Binding-site contacts:
Ligand atom C1 contacts residue ZN1 of chain 2.YA at 2.7 Å.
Ligand atom P contacts residue ASN29 of chain 2.P at 3.7 Å.
Ligand atom O2 contacts residue ZN1 of chain 2.YA at 2.2 Å.
Ligand atom N2 contacts residue HIS141 of chain 2.P at 4.0 Å.
Ligand atom N2 contacts residue ASN32 of chain 2.P at 3.7 Å.
Ligand atom O1 contacts residue ASN32 of chain 2.P at 3.8 Å.
Ligand atom O2 contacts residue HIS212 of chain 2.P at 3.0 Å (h-bond).
Ligand atom C1 contacts residue GLY31 of chain 2.P at 3.8 Å.
Ligand atom O2P contacts residue GLY31 of chain 2.P at 3.5 Å (h-bond).
Ligand atom O4P contacts residue SER116 of chain 2.P at 2.9 Å (h-bond).
Ligand atom O1P contacts residue SER116 of chain 2.P at 3.7 Å.
Ligand atom O2 contacts residue HIS141 of chain 2.P at 3.2 Å (h-bond).
Ligand atom C1 contacts residue HIS141 of chain 2.P at 3.9 Å.
Ligand atom O3P contacts residue SER75 of chain 2.P at 3.9 Å.
Ligand atom O2P contacts residue SER116 of chain 2.P at 4.0 Å.
Ligand atom O4P contacts residue THR115 of chain 2.P at 3.8 Å.
Ligand atom O1P contacts residue ASN32 of chain 2.P at 3.4 Å (h-bond).
Ligand atom O4P contacts residue SER75 of chain 2.P at 3.3 Å (h-bond).
Ligand atom N2 contacts residue ZN1 of chain 2.YA at 2.8 Å.
Ligand atom O1 contacts residue GLY31 of chain 2.P at 2.8 Å (h-bond).
Ligand atom O1P contacts residue ASN29 of chain 2.P at 3.8 Å.
Ligand atom O1 contacts residue ZN1 of chain 2.YA at 2.1 Å.
Ligand atom O2 contacts residue GLU117 of chain 2.P at 2.6 Å (salt-bridge).
Ligand atom O1 contacts residue HIS143 of chain 2.P at 3.1 Å (h-bond).
Ligand atom O3P contacts residue GLY74 of chain 2.P at 3.8 Å.
Ligand atom O1 contacts residue GLY30 of chain 2.P at 3.7 Å.
Ligand atom N2 contacts residue GLU117 of chain 2.P at 3.1 Å (salt-bridge).
Ligand atom P contacts residue ASN32 of chain 2.P at 3.8 Å.
Ligand atom O4P contacts residue GLY76 of chain 2.P at 3.5 Å (h-bond).
Ligand atom C1 contacts residue ASN32 of chain 2.P at 3.5 Å.
Ligand atom C2 contacts residue ASN29 of chain 2.P at 3.4 Å.
Ligand atom N2 contacts residue HIS212 of chain 2.P at 4.0 Å.
Ligand atom O3P contacts residue GLY76 of chain 2.P at 2.9 Å (h-bond).
Ligand atom C2 contacts residue ASN32 of chain 2.P at 3.7 Å.
Ligand atom O1 contacts residue HIS141 of chain 2.P at 3.3 Å (h-bond).
Ligand atom O3P contacts residue ASN29 of chain 2.P at 2.8 Å (h-bond).
Ligand atom O2P contacts residue ASN32 of chain 2.P at 2.7 Å (h-bond).
Ligand atom P contacts residue GLY76 of chain 2.P at 3.8 Å.
Ligand atom P contacts residue THR115 of chain 2.P at 3.7 Å.
Ligand atom O2P contacts residue THR115 of chain 2.P at 2.3 Å (h-bond).

Sequence of chain 2.P:
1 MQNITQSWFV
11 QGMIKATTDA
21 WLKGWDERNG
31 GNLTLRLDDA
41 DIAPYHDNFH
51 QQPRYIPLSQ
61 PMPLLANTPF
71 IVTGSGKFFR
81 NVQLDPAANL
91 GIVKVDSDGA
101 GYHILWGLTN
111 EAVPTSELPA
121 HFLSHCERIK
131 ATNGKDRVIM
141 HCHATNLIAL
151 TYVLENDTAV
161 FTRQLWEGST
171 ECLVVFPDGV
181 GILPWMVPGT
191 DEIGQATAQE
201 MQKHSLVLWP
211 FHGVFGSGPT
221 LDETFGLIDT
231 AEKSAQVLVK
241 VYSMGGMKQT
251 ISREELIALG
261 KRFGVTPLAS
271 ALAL

A small-molecule ligand and the protein it binds are described below.
Small molecule (SMILES): O=C(COP(=O)(O)O)NO